Binding-site contacts:
Ligand atom CAU contacts residue ASP305 of chain 1.B at 3.8 Å.
Ligand atom CBV contacts residue MET239 of chain 1.B at 4.0 Å (hydrophobic).
Ligand atom CBA contacts residue PHE297 of chain 1.B at 3.9 Å (hydrophobic).
Ligand atom CAE contacts residue LEU243 of chain 1.B at 4.1 Å (hydrophobic).
Ligand atom CAA contacts residue SER188 of chain 1.B at 4.0 Å.
Ligand atom CBG contacts residue ASP305 of chain 1.B at 3.5 Å.
Ligand atom CAD contacts residue LEU256 of chain 1.B at 3.7 Å (hydrophobic).
Ligand atom CAV contacts residue GLN204 of chain 1.B at 4.0 Å.
Ligand atom OAG contacts residue ILE176 of chain 1.B at 3.5 Å (h-bond).
Ligand atom CBZ contacts residue MET239 of chain 1.B at 4.0 Å (hydrophobic).
Ligand atom CBC contacts residue SER229 of chain 1.B at 3.9 Å.
Ligand atom OAJ contacts residue TYR245 of chain 1.B at 2.4 Å (h-bond).
Ligand atom CBH contacts residue ASP305 of chain 1.B at 3.9 Å.
Ligand atom CBV contacts residue ASN175 of chain 1.B at 4.1 Å.
Ligand atom CBH contacts residue HIS186 of chain 1.B at 3.4 Å.
Ligand atom CBF contacts residue LEU243 of chain 1.B at 3.5 Å (hydrophobic).
Ligand atom CBE contacts residue PHE182 of chain 1.B at 4.0 Å (hydrophobic).
Ligand atom CBY contacts residue TYR245 of chain 1.B at 3.5 Å (hydrophobic).
Ligand atom CAD contacts residue MET239 of chain 1.B at 4.1 Å (hydrophobic).
Ligand atom CBC contacts residue ALA231 of chain 1.B at 3.7 Å (hydrophobic).
Ligand atom CBD contacts residue SER229 of chain 1.B at 3.5 Å.
Ligand atom OAG contacts residue MET239 of chain 1.B at 3.9 Å.
Ligand atom CBF contacts residue SER229 of chain 1.B at 3.9 Å.
Ligand atom CBA contacts residue GLN304 of chain 1.B at 4.1 Å.
Ligand atom CCK contacts residue PHE182 of chain 1.B at 4.0 Å (hydrophobic).
Ligand atom OAG contacts residue ASN175 of chain 1.B at 3.5 Å.
Ligand atom CAU contacts residue PHE302 of chain 1.B at 4.1 Å (hydrophobic).
Ligand atom CBC contacts residue ASP241 of chain 1.B at 3.3 Å.
Ligand atom CCI contacts residue PHE182 of chain 1.B at 4.0 Å (hydrophobic).
Ligand atom CAV contacts residue MET239 of chain 1.B at 3.7 Å (hydrophobic).
Ligand atom CBD contacts residue ASP241 of chain 1.B at 3.4 Å.
Ligand atom CBC contacts residue GLN204 of chain 1.B at 3.7 Å.
Ligand atom CAD contacts residue ASP241 of chain 1.B at 3.8 Å.
Ligand atom SBU contacts residue PHE297 of chain 1.B at 4.1 Å.
Ligand atom CBF contacts residue ASP241 of chain 1.B at 4.0 Å.
Ligand atom CCH contacts residue ASP241 of chain 1.B at 3.2 Å.
Ligand atom CAA contacts residue HIS186 of chain 1.B at 3.5 Å.
Ligand atom CBD contacts residue GLN204 of chain 1.B at 3.6 Å.
Ligand atom CAT contacts residue ASN258 of chain 1.B at 3.8 Å.
Ligand atom CCD contacts residue HIS186 of chain 1.B at 3.8 Å.

The protein below binds the small molecule below.
Small molecule (SMILES): CCC(=O)NCCSC(=O)[C@@H](C)[C@H]1CC[C@H]2[C@@H]3CCC4=CC(=O)C=C[C@]4(C)[C@H]3CC[C@]12C

Sequence of chain 1.B:
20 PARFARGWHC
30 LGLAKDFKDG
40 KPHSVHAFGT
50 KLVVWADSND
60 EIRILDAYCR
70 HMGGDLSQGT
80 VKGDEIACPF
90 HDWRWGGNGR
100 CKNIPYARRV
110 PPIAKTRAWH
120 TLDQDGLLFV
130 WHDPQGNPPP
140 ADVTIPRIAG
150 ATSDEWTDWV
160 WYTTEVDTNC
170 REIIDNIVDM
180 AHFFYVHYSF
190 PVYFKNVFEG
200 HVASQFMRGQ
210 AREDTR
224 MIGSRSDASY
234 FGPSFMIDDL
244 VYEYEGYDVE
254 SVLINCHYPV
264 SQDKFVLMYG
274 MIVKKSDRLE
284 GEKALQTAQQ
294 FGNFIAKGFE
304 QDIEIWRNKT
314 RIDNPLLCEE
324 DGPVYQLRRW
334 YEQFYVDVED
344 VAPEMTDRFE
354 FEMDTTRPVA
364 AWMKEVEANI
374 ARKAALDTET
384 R